This protein binds this small molecule.
Small molecule (SMILES): O=C1c2cccc3c2[C@@H](CCC3)CN1[C@@H]1CN2CCC1CC2

Sequence of chain 1.H:
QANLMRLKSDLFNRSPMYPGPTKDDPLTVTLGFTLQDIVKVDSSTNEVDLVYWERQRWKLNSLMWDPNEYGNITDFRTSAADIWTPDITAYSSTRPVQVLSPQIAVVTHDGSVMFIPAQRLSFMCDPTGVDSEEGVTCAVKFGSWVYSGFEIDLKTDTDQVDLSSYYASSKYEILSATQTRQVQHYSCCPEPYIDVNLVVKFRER

Sequence of chain 1.I:
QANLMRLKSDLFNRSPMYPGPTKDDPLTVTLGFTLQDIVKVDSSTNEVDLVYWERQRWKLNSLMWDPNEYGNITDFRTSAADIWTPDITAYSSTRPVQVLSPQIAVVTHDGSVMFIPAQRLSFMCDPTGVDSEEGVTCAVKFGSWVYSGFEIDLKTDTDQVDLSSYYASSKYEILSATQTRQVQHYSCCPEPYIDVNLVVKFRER

Binding-site contacts:
Ligand atom C18 contacts residue TRP164 of chain 1.H at 3.2 Å (hydrophobic).
Ligand atom C01 contacts residue GLU210 of chain 1.H at 4.1 Å.
Ligand atom C06 contacts residue CYS207 of chain 1.H at 3.5 Å (hydrophobic).
Ligand atom N05 contacts residue ILE135 of chain 1.I at 4.0 Å.
Ligand atom N05 contacts residue CYS207 of chain 1.H at 4.0 Å.
Ligand atom C13 contacts residue MET133 of chain 1.I at 4.1 Å (hydrophobic).
Ligand atom C13 contacts residue ARG74 of chain 1.I at 3.8 Å.
Ligand atom N17 contacts residue TYR110 of chain 1.H at 3.5 Å (h-bond).
Ligand atom C02 contacts residue VAL125 of chain 1.I at 3.6 Å (hydrophobic).
Ligand atom C19 contacts residue CYS208 of chain 1.H at 4.0 Å (hydrophobic).
Ligand atom C13 contacts residue CYS207 of chain 1.H at 3.5 Å (hydrophobic).
Ligand atom C22 contacts residue TRP164 of chain 1.H at 3.8 Å (hydrophobic).
Ligand atom C19 contacts residue TYR212 of chain 1.H at 3.8 Å (hydrophobic).
Ligand atom C10 contacts residue MET133 of chain 1.I at 3.9 Å (hydrophobic).
Ligand atom C13 contacts residue CYS208 of chain 1.H at 3.9 Å (hydrophobic).
Ligand atom C18 contacts residue TYR110 of chain 1.H at 3.7 Å (hydrophobic).
Ligand atom N17 contacts residue TRP164 of chain 1.H at 2.8 Å (h-bond).
Ligand atom C08 contacts residue CYS207 of chain 1.H at 3.8 Å (hydrophobic).
Ligand atom C21 contacts residue TRP72 of chain 1.I at 3.5 Å (hydrophobic).
Ligand atom C06 contacts residue ILE135 of chain 1.I at 3.9 Å (hydrophobic).
Ligand atom C03 contacts residue CYS208 of chain 1.H at 3.7 Å (hydrophobic).
Ligand atom C20 contacts residue CYS207 of chain 1.H at 3.6 Å (hydrophobic).
Ligand atom C01 contacts residue VAL125 of chain 1.I at 3.8 Å (hydrophobic).
Ligand atom C18 contacts residue TYR212 of chain 1.H at 3.5 Å (hydrophobic).
Ligand atom C10 contacts residue CYS208 of chain 1.H at 4.0 Å (hydrophobic).
Ligand atom N05 contacts residue CYS208 of chain 1.H at 3.9 Å.
Ligand atom C16 contacts residue TRP164 of chain 1.H at 3.2 Å (hydrophobic).
Ligand atom O07 contacts residue ARG74 of chain 1.I at 3.4 Å.
Ligand atom C21 contacts residue TYR205 of chain 1.H at 4.0 Å (hydrophobic).
Ligand atom O07 contacts residue CYS207 of chain 1.H at 3.4 Å (h-bond).
Ligand atom C11 contacts residue MET133 of chain 1.I at 3.6 Å (hydrophobic).
Ligand atom C06 contacts residue CYS208 of chain 1.H at 3.7 Å (hydrophobic).
Ligand atom C09 contacts residue CYS208 of chain 1.H at 3.4 Å (hydrophobic).
Ligand atom C19 contacts residue TYR205 of chain 1.H at 3.8 Å (hydrophobic).
Ligand atom C22 contacts residue TYR110 of chain 1.H at 3.5 Å (hydrophobic).
Ligand atom C19 contacts residue CYS207 of chain 1.H at 4.0 Å (hydrophobic).
Ligand atom C08 contacts residue CYS208 of chain 1.H at 3.4 Å (hydrophobic).
Ligand atom C04 contacts residue ILE135 of chain 1.I at 3.7 Å (hydrophobic).
Ligand atom C03 contacts residue TYR212 of chain 1.H at 3.8 Å (hydrophobic).
Ligand atom C12 contacts residue MET133 of chain 1.I at 3.7 Å (hydrophobic).